Sequence of chain 2.A:
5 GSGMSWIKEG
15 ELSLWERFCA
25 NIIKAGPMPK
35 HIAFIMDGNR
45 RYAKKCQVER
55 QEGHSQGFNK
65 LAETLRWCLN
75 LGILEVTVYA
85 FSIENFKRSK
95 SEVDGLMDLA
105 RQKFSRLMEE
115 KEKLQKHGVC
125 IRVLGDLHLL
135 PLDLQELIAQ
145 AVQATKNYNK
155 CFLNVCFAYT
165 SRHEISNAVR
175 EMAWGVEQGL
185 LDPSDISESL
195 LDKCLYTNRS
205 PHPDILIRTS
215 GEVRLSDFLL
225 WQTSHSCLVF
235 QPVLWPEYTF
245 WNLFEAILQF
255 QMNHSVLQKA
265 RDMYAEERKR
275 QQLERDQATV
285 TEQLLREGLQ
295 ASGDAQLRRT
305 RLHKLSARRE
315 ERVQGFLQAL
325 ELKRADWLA

Binding-site contacts:
Ligand atom O3A contacts residue ARG44 of chain 2.A at 3.0 Å (salt-bridge).
Ligand atom O3A contacts residue MG1 of chain 2.E at 3.6 Å.
Ligand atom PA contacts residue ASP41 of chain 2.A at 3.7 Å.
Ligand atom C14 contacts residue TRP10 of chain 2.A at 3.5 Å (hydrophobic).
Ligand atom O2B contacts residue GLY42 of chain 2.A at 3.7 Å.
Ligand atom O2B contacts residue ARG45 of chain 2.A at 2.6 Å (salt-bridge).
Ligand atom O1 contacts residue MET40 of chain 2.A at 3.6 Å.
Ligand atom C2 contacts residue ASN43 of chain 2.A at 3.3 Å.
Ligand atom O1 contacts residue MG1 of chain 2.E at 3.7 Å.
Ligand atom C5 contacts residue ASN43 of chain 2.A at 3.6 Å.
Ligand atom C5 contacts residue ALA84 of chain 2.A at 3.6 Å (hydrophobic).
Ligand atom O1A contacts residue ARG44 of chain 2.A at 3.4 Å.
Ligand atom O3B contacts residue GLY42 of chain 2.A at 3.2 Å.
Ligand atom O1 contacts residue ASN43 of chain 2.A at 3.5 Å (h-bond).
Ligand atom O2B contacts residue ASP41 of chain 2.A at 2.9 Å (salt-bridge).
Ligand atom O2A contacts residue ARG92 of chain 2.A at 2.8 Å (salt-bridge).
Ligand atom C7 contacts residue ALA84 of chain 2.A at 3.4 Å (hydrophobic).
Ligand atom O3B contacts residue ARG44 of chain 2.A at 3.5 Å (salt-bridge).
Ligand atom O2A contacts residue ASP41 of chain 2.A at 3.4 Å (salt-bridge).
Ligand atom O1 contacts residue GLY42 of chain 2.A at 3.2 Å (h-bond).
Ligand atom C1 contacts residue MET40 of chain 2.A at 3.1 Å (hydrophobic).
Ligand atom O1 contacts residue ASP41 of chain 2.A at 3.3 Å (salt-bridge).
Ligand atom C2 contacts residue MET40 of chain 2.A at 3.2 Å (hydrophobic).
Ligand atom O3A contacts residue ASN43 of chain 2.A at 3.0 Å (h-bond).
Ligand atom C14 contacts residue VAL159 of chain 2.A at 3.7 Å (hydrophobic).
Ligand atom PB contacts residue MG1 of chain 2.E at 3.2 Å.
Ligand atom O1A contacts residue HIS58 of chain 2.A at 3.1 Å.
Ligand atom C15 contacts residue PHE62 of chain 2.A at 3.7 Å (hydrophobic).
Ligand atom C6 contacts residue ALA84 of chain 2.A at 3.2 Å (hydrophobic).
Ligand atom C5 contacts residue HIS58 of chain 2.A at 3.6 Å.
Ligand atom O2B contacts residue MG1 of chain 2.E at 2.0 Å.
Ligand atom O3A contacts residue GLY42 of chain 2.A at 3.5 Å.
Ligand atom PA contacts residue MG1 of chain 2.E at 3.2 Å.
Ligand atom O1B contacts residue ARG44 of chain 2.A at 2.8 Å (salt-bridge).
Ligand atom O3B contacts residue ARG45 of chain 2.A at 2.6 Å (salt-bridge).
Ligand atom C10 contacts residue MET40 of chain 2.A at 3.6 Å (hydrophobic).
Ligand atom C10 contacts residue GLY61 of chain 2.A at 3.7 Å.
Ligand atom O2A contacts residue MG1 of chain 2.E at 2.2 Å.
Ligand atom PB contacts residue ARG45 of chain 2.A at 3.6 Å.
Ligand atom O1A contacts residue ARG92 of chain 2.A at 2.9 Å (salt-bridge).

A small-molecule ligand and the protein it binds are described below.
Small molecule (SMILES): CC(C)=CCC/C(C)=C/CC/C(C)=C/CO[P](=O)(O)OP(=O)(O)O